This small molecule binds to this protein.
Small molecule (SMILES): COc1ccc(Cn2c(=O)n3ncnc3c3c4c(sc32)CN(C(=O)[C@@H]2CC2(F)F)CC4)cc1

Binding-site contacts:
Ligand atom C31 contacts residue MET268 of chain 1.A at 3.5 Å (hydrophobic).
Ligand atom C22 contacts residue HIS80 of chain 1.A at 3.3 Å.
Ligand atom C22 contacts residue PHE251 of chain 1.A at 3.5 Å (hydrophobic).
Ligand atom N9 contacts residue SER232 of chain 1.A at 3.4 Å (h-bond).
Ligand atom C12 contacts residue PHE284 of chain 1.A at 3.6 Å (hydrophobic).
Ligand atom F32 contacts residue ILE266 of chain 1.A at 3.0 Å.
Ligand atom C23 contacts residue ILE247 of chain 1.A at 3.7 Å (hydrophobic).
Ligand atom C31 contacts residue PHE251 of chain 1.A at 3.5 Å (hydrophobic).
Ligand atom C6 contacts residue LEU230 of chain 1.A at 3.7 Å (hydrophobic).
Ligand atom C2 contacts residue PHE284 of chain 1.A at 3.5 Å (hydrophobic).
Ligand atom N5 contacts residue ILE247 of chain 1.A at 3.6 Å.
Ligand atom C16 contacts residue PHE284 of chain 1.A at 3.5 Å (hydrophobic).
Ligand atom F33 contacts residue ILE266 of chain 1.A at 3.3 Å.
Ligand atom N9 contacts residue ILE247 of chain 1.A at 3.4 Å.
Ligand atom O29 contacts residue TYR248 of chain 1.A at 3.2 Å (h-bond).
Ligand atom C23 contacts residue TYR79 of chain 1.A at 3.5 Å (hydrophobic).
Ligand atom N7 contacts residue GLN281 of chain 1.A at 3.2 Å (h-bond).
Ligand atom C11 contacts residue PHE284 of chain 1.A at 3.7 Å (hydrophobic).
Ligand atom C26 contacts residue HIS80 of chain 1.A at 3.7 Å.
Ligand atom C27 contacts residue PHE251 of chain 1.A at 3.6 Å (hydrophobic).
Ligand atom C15 contacts residue PHE284 of chain 1.A at 3.6 Å (hydrophobic).
Ligand atom C24 contacts residue TYR79 of chain 1.A at 3.7 Å (hydrophobic).
Ligand atom O29 contacts residue MET268 of chain 1.A at 3.0 Å.
Ligand atom O25 contacts residue HIS80 of chain 1.A at 3.0 Å.
Ligand atom C30 contacts residue ILE266 of chain 1.A at 3.4 Å (hydrophobic).
Ligand atom C4 contacts residue PHE284 of chain 1.A at 3.2 Å (hydrophobic).
Ligand atom O17 contacts residue LEU230 of chain 1.A at 3.5 Å.
Ligand atom F32 contacts residue MET268 of chain 1.A at 3.1 Å.
Ligand atom O25 contacts residue PHE251 of chain 1.A at 3.2 Å.
Ligand atom C16 contacts residue TYR248 of chain 1.A at 3.6 Å (hydrophobic).
Ligand atom C26 contacts residue PHE251 of chain 1.A at 3.2 Å (hydrophobic).
Ligand atom N5 contacts residue PHE284 of chain 1.A at 3.6 Å.
Ligand atom C8 contacts residue VAL233 of chain 1.A at 3.6 Å (hydrophobic).
Ligand atom C18 contacts residue LEU230 of chain 1.A at 3.4 Å (hydrophobic).
Ligand atom N1 contacts residue LEU230 of chain 1.A at 3.6 Å.
Ligand atom N9 contacts residue VAL233 of chain 1.A at 3.6 Å.
Ligand atom C3 contacts residue PHE284 of chain 1.A at 3.4 Å (hydrophobic).
Ligand atom C28 contacts residue PHE251 of chain 1.A at 3.3 Å (hydrophobic).
Ligand atom N7 contacts residue PHE284 of chain 1.A at 3.5 Å.
Ligand atom C16 contacts residue GLN281 of chain 1.A at 3.6 Å.

Sequence of chain 1.A:
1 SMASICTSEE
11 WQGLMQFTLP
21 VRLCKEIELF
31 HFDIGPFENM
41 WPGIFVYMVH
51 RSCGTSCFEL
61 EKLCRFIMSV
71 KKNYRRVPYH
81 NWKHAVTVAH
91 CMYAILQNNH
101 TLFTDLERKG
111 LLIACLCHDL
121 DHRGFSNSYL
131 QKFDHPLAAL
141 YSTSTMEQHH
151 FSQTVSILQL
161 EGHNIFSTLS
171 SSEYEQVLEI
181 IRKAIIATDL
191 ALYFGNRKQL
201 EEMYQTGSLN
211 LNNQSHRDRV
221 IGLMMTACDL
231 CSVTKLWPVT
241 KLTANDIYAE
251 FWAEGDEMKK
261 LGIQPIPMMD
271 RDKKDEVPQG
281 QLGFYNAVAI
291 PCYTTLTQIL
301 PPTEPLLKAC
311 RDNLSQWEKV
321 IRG